This small molecule binds to this protein.
Small molecule (SMILES): CC(=O)N[C@H]1[C@H](O[C@H]2[C@H](O)[C@@H](NC(C)=O)CO[C@@H]2CO[C@@H]2O[C@@H](C)[C@@H](O)[C@@H](O)[C@@H]2O)O[C@H](CO)[C@@H](O)[C@@H]1O

Binding-site contacts:
Ligand atom C3 contacts residue ASN226 of chain 3.A at 3.8 Å.
Ligand atom C5 contacts residue ASN226 of chain 3.A at 3.6 Å.
Ligand atom O6 contacts residue ASP153 of chain 3.A at 3.8 Å.
Ligand atom C6 contacts residue GLU227 of chain 3.A at 4.2 Å.
Ligand atom O3 contacts residue PRO6 of chain 3.A at 4.1 Å.
Ligand atom C6 contacts residue ASN225 of chain 3.A at 3.8 Å.
Ligand atom O3 contacts residue ILE204 of chain 3.A at 4.2 Å.
Ligand atom N2 contacts residue GLU227 of chain 3.A at 3.4 Å (salt-bridge).
Ligand atom C4 contacts residue ASN226 of chain 3.A at 4.2 Å.
Ligand atom O5 contacts residue ASP153 of chain 3.A at 4.2 Å.
Ligand atom C5 contacts residue ASN226 of chain 3.A at 3.5 Å.
Ligand atom C6 contacts residue ASN226 of chain 3.A at 3.3 Å.
Ligand atom C2 contacts residue GLU227 of chain 3.A at 4.1 Å.
Ligand atom O3 contacts residue ASP205 of chain 3.A at 4.3 Å.
Ligand atom C4 contacts residue ASN225 of chain 3.A at 4.2 Å.
Ligand atom O5 contacts residue ASN226 of chain 3.A at 2.3 Å (h-bond).
Ligand atom O7 contacts residue ASN226 of chain 3.A at 3.3 Å (h-bond).
Ligand atom N2 contacts residue ASN226 of chain 3.A at 2.9 Å (h-bond).
Ligand atom C8 contacts residue GLU227 of chain 3.A at 3.9 Å.
Ligand atom C4 contacts residue ASN226 of chain 3.A at 4.2 Å.
Ligand atom C8 contacts residue ASN226 of chain 3.A at 4.2 Å.
Ligand atom C7 contacts residue GLU227 of chain 3.A at 4.2 Å.
Ligand atom C3 contacts residue GLU227 of chain 3.A at 4.1 Å.
Ligand atom C6 contacts residue ASP153 of chain 3.A at 4.1 Å.
Ligand atom O7 contacts residue THR155 of chain 3.A at 4.0 Å.
Ligand atom C7 contacts residue ASN226 of chain 3.A at 3.3 Å.
Ligand atom C1 contacts residue GLU227 of chain 3.A at 4.2 Å.
Ligand atom C1 contacts residue ASN226 of chain 3.A at 1.4 Å.
Ligand atom O2 contacts residue PRO6 of chain 3.A at 4.0 Å.
Ligand atom C2 contacts residue ASN226 of chain 3.A at 2.4 Å.
Ligand atom O4 contacts residue ASN225 of chain 3.A at 4.1 Å.

Sequence of chain 3.A:
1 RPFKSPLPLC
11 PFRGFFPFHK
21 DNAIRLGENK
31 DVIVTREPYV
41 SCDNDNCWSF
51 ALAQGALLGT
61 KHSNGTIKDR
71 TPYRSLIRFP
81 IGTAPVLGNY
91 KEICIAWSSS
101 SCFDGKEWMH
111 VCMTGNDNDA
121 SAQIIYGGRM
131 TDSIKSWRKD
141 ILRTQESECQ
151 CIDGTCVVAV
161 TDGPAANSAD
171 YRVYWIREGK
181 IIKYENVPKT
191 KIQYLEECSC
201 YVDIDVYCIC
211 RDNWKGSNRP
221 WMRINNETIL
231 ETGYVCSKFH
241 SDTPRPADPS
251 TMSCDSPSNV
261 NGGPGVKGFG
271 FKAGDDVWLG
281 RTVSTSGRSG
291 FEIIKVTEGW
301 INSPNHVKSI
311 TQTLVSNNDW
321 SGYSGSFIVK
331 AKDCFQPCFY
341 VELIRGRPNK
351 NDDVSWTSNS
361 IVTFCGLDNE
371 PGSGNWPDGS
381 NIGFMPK